Sequence of chain 37.B:
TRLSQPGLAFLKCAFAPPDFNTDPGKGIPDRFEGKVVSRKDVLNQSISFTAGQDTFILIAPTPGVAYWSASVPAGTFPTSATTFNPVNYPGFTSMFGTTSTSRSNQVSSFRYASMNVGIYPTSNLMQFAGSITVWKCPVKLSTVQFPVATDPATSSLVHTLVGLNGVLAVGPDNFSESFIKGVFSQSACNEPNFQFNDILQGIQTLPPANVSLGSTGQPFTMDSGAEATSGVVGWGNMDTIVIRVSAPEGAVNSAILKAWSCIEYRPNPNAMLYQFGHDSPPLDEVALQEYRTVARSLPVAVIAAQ

This small molecule binds to this protein.
Small molecule (SMILES): CC(C)[C@H](NC(=O)[C@H](CCCN=C(N)N)NC(=O)[C@@H](N)CCC(=O)O)C(=O)N[C@H](C=O)CCCCN

Binding-site contacts:
Ligand atom CG2 contacts residue PHE76 of chain 37.B at 3.8 Å (hydrophobic).